The protein below binds the small molecule below.
Small molecule (SMILES): O=C(O)/C(Cc1ccccc1[N+](=O)[O-])=N/Nc1nc(-c2ccc(Br)cc2)cs1

Sequence of chain 1.A:
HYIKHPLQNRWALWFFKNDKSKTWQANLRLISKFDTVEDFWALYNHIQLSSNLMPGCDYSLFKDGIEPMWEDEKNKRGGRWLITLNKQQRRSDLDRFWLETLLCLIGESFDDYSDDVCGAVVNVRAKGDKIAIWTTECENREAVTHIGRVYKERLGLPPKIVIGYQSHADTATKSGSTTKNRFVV

Binding-site contacts:
Ligand atom C17 contacts residue ILE37 of chain 1.A at 4.1 Å (hydrophobic).
Ligand atom C16 contacts residue SER57 of chain 1.A at 4.0 Å.
Ligand atom C17 contacts residue ILE53 of chain 1.A at 4.2 Å (hydrophobic).
Ligand atom C09 contacts residue LYS23 of chain 1.A at 4.3 Å.
Ligand atom C21 contacts residue ILE37 of chain 1.A at 4.2 Å (hydrophobic).
Ligand atom BR1 contacts residue HIS52 of chain 1.A at 4.0 Å.
Ligand atom C17 contacts residue TYR65 of chain 1.A at 4.2 Å (hydrophobic).
Ligand atom C28 contacts residue LYS23 of chain 1.A at 3.9 Å.
Ligand atom C28 contacts residue PHE21 of chain 1.A at 4.1 Å (hydrophobic).
Ligand atom S23 contacts residue PHE21 of chain 1.A at 3.5 Å.
Ligand atom O26 contacts residue LYS23 of chain 1.A at 2.8 Å (salt-bridge).
Ligand atom C07 contacts residue LYS23 of chain 1.A at 4.2 Å.
Ligand atom C16 contacts residue TYR65 of chain 1.A at 4.0 Å (hydrophobic).
Ligand atom C02 contacts residue LYS23 of chain 1.A at 3.9 Å.
Ligand atom C18 contacts residue ILE37 of chain 1.A at 3.9 Å (hydrophobic).
Ligand atom C28 contacts residue ARG35 of chain 1.A at 3.6 Å.
Ligand atom BR1 contacts residue ILE37 of chain 1.A at 3.6 Å.
Ligand atom N04 contacts residue LYS23 of chain 1.A at 3.8 Å.
Ligand atom C01 contacts residue ASN33 of chain 1.A at 3.6 Å.
Ligand atom C02 contacts residue ARG35 of chain 1.A at 3.7 Å.
Ligand atom C28 contacts residue ASN33 of chain 1.A at 3.7 Å.
Ligand atom C16 contacts residue ILE37 of chain 1.A at 4.3 Å (hydrophobic).
Ligand atom C03 contacts residue LYS23 of chain 1.A at 3.8 Å.
Ligand atom C27 contacts residue ARG35 of chain 1.A at 4.1 Å.
Ligand atom C01 contacts residue LYS23 of chain 1.A at 3.8 Å.
Ligand atom O25 contacts residue LYS23 of chain 1.A at 3.6 Å.
Ligand atom C17 contacts residue SER57 of chain 1.A at 4.0 Å.
Ligand atom C24 contacts residue LYS23 of chain 1.A at 3.5 Å.
Ligand atom BR1 contacts residue LEU49 of chain 1.A at 4.0 Å.
Ligand atom C01 contacts residue ARG35 of chain 1.A at 3.6 Å.
Ligand atom C15 contacts residue ILE37 of chain 1.A at 4.3 Å (hydrophobic).
Ligand atom N10 contacts residue PHE21 of chain 1.A at 4.0 Å.
Ligand atom N13 contacts residue PHE21 of chain 1.A at 4.2 Å.
Ligand atom BR1 contacts residue ILE53 of chain 1.A at 4.3 Å.
Ligand atom N11 contacts residue PHE21 of chain 1.A at 3.9 Å.
Ligand atom C20 contacts residue ILE37 of chain 1.A at 3.9 Å (hydrophobic).
Ligand atom C12 contacts residue PHE21 of chain 1.A at 3.7 Å (hydrophobic).
Ligand atom C27 contacts residue PHE21 of chain 1.A at 3.9 Å (hydrophobic).
Ligand atom C22 contacts residue PHE21 of chain 1.A at 4.0 Å (hydrophobic).
Ligand atom O06 contacts residue LYS23 of chain 1.A at 2.9 Å (salt-bridge).